This small molecule binds to this protein.
Small molecule (SMILES): CC[C@H](C)[C@H](NC(=O)[C@H](C)NC(=O)[C@H](C)N)C(=O)N[C@@H](Cc1ccccc1)C(=O)NCC(=O)N[C@@H](C)C(=O)N[C@H](C=O)Cc1ccccc1

Sequence of chain 1.B:
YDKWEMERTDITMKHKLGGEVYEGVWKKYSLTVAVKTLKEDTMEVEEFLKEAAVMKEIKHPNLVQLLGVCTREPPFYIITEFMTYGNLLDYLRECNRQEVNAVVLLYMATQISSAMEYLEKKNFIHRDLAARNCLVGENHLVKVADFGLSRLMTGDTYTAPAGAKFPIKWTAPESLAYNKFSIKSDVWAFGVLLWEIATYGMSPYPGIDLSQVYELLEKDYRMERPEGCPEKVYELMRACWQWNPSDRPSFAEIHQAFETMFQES

Binding-site contacts:
Ligand atom CE2 contacts residue ALA187 of chain 1.B at 3.8 Å (hydrophobic).
Ligand atom O contacts residue ILE178 of chain 1.B at 3.2 Å (h-bond).
Ligand atom O contacts residue LEU220 of chain 1.B at 3.6 Å.
Ligand atom N contacts residue PHE176 of chain 1.B at 4.2 Å.
Ligand atom CE1 contacts residue TYR224 of chain 1.B at 3.3 Å (hydrophobic).
Ligand atom CD2 contacts residue ALA187 of chain 1.B at 3.7 Å (hydrophobic).
Ligand atom N contacts residue PHE176 of chain 1.B at 2.8 Å (h-bond).
Ligand atom CG contacts residue LEU186 of chain 1.B at 4.0 Å (hydrophobic).
Ligand atom CE2 contacts residue PRO177 of chain 1.B at 4.0 Å (hydrophobic).
Ligand atom N contacts residue PRO177 of chain 1.B at 4.2 Å.
Ligand atom O contacts residue PHE176 of chain 1.B at 3.8 Å.
Ligand atom CD2 contacts residue PRO177 of chain 1.B at 3.8 Å (hydrophobic).
Ligand atom C contacts residue PHE176 of chain 1.B at 3.4 Å (hydrophobic).
Ligand atom C contacts residue PRO177 of chain 1.B at 3.9 Å (hydrophobic).
Ligand atom O contacts residue PHE176 of chain 1.B at 2.6 Å (h-bond).
Ligand atom CA contacts residue LYS175 of chain 1.B at 3.9 Å.
Ligand atom CA contacts residue PHE176 of chain 1.B at 3.1 Å (hydrophobic).
Ligand atom N contacts residue LYS175 of chain 1.B at 4.2 Å.
Ligand atom C contacts residue LEU220 of chain 1.B at 4.2 Å (hydrophobic).
Ligand atom CZ contacts residue TYR224 of chain 1.B at 3.3 Å (hydrophobic).
Ligand atom CD1 contacts residue ARG142 of chain 1.B at 3.9 Å.
Ligand atom N contacts residue LYS175 of chain 1.B at 3.8 Å.
Ligand atom C contacts residue LYS175 of chain 1.B at 3.5 Å.
Ligand atom C contacts residue LEU220 of chain 1.B at 4.2 Å (hydrophobic).
Ligand atom CG2 contacts residue PRO177 of chain 1.B at 3.4 Å (hydrophobic).
Ligand atom CB contacts residue LEU186 of chain 1.B at 3.8 Å (hydrophobic).
Ligand atom O contacts residue PRO177 of chain 1.B at 3.2 Å.
Ligand atom O contacts residue LEU220 of chain 1.B at 3.4 Å.
Ligand atom CB contacts residue LEU220 of chain 1.B at 4.3 Å (hydrophobic).
Ligand atom CE2 contacts residue TYR224 of chain 1.B at 4.3 Å (hydrophobic).
Ligand atom O contacts residue LYS175 of chain 1.B at 2.9 Å.
Ligand atom CG2 contacts residue ARG142 of chain 1.B at 4.0 Å.
Ligand atom CB contacts residue PHE176 of chain 1.B at 3.8 Å (hydrophobic).
Ligand atom CD2 contacts residue LEU186 of chain 1.B at 3.9 Å (hydrophobic).
Ligand atom CA contacts residue PRO177 of chain 1.B at 3.9 Å (hydrophobic).
Ligand atom CA contacts residue PHE176 of chain 1.B at 3.9 Å (hydrophobic).
Ligand atom CG2 contacts residue TRP180 of chain 1.B at 3.4 Å (hydrophobic).
Ligand atom O contacts residue ALA174 of chain 1.B at 4.3 Å.
Ligand atom C contacts residue PHE176 of chain 1.B at 3.8 Å (hydrophobic).
Ligand atom O contacts residue LEU220 of chain 1.B at 4.0 Å.